Sequence of chain 1.A:
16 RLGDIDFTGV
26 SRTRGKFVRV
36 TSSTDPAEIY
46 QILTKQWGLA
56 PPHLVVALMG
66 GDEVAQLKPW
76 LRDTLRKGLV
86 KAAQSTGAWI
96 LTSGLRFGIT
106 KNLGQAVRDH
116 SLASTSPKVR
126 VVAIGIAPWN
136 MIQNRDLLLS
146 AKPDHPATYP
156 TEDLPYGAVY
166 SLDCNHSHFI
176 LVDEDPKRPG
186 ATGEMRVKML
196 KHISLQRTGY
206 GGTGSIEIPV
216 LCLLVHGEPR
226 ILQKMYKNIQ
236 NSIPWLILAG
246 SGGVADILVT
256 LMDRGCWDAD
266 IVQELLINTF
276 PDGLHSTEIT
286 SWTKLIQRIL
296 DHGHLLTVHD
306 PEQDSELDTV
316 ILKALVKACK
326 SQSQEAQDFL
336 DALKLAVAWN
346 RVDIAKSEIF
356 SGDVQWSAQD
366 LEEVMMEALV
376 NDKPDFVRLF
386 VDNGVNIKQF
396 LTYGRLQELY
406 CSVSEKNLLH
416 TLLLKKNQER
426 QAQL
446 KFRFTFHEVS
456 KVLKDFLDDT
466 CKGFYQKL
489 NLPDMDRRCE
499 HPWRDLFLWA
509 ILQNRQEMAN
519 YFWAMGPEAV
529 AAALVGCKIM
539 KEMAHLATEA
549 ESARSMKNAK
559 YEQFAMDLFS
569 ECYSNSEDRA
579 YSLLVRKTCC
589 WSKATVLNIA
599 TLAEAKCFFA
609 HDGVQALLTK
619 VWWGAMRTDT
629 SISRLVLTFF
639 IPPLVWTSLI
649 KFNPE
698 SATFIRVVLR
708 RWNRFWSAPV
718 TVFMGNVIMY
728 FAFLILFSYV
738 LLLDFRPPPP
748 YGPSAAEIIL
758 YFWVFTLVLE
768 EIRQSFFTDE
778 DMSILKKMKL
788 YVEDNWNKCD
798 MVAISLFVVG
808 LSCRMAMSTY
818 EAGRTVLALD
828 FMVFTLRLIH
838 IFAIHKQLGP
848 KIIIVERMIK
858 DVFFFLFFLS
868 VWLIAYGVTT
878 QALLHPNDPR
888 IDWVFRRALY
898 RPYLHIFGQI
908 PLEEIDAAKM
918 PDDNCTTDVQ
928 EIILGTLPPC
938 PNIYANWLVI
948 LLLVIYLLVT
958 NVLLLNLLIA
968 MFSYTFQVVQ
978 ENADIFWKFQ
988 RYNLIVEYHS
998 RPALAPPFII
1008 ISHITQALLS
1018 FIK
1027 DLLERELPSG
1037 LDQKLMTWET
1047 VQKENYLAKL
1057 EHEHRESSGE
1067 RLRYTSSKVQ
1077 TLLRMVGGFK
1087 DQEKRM

The protein below binds the small molecule below.
Small molecule (SMILES): C[C@@H]1CC[C@@]2(OC1)O[C@H]1C[C@H]3[C@@H]4CC=C5C[C@@H](O)CC[C@]5(C)[C@H]4CC[C@]3(C)[C@H]1[C@@H]2C

Binding-site contacts:
Ligand atom C13 contacts residue PHE892 of chain 1.A at 4.5 Å (hydrophobic).
Ligand atom C9 contacts residue PHE892 of chain 1.A at 4.3 Å (hydrophobic).
Ligand atom C17 contacts residue YUY1 of chain 1.G at 4.0 Å.
Ligand atom C22 contacts residue YUY1 of chain 1.G at 3.4 Å.
Ligand atom C16 contacts residue ASP889 of chain 1.A at 4.0 Å.
Ligand atom C11 contacts residue PHE892 of chain 1.A at 3.9 Å (hydrophobic).
Ligand atom C19 contacts residue ILE888 of chain 1.A at 4.0 Å (hydrophobic).
Ligand atom C7 contacts residue PHE892 of chain 1.A at 4.1 Å (hydrophobic).
Ligand atom C15 contacts residue YUY1 of chain 1.G at 3.6 Å.
Ligand atom C26 contacts residue YUY1 of chain 1.G at 4.1 Å.
Ligand atom C21 contacts residue ASP889 of chain 1.A at 4.0 Å.
Ligand atom C17 contacts residue ASP889 of chain 1.A at 4.2 Å.
Ligand atom C16 contacts residue YUY1 of chain 1.G at 3.6 Å.
Ligand atom C6 contacts residue PHE892 of chain 1.A at 3.8 Å (hydrophobic).
Ligand atom C26 contacts residue LEU896 of chain 1.A at 4.3 Å (hydrophobic).
Ligand atom C1 contacts residue YUY1 of chain 1.G at 4.2 Å.
Ligand atom C contacts residue YUY1 of chain 1.G at 3.1 Å.
Ligand atom C22 contacts residue ASP889 of chain 1.A at 3.9 Å.
Ligand atom C8 contacts residue YUY1 of chain 1.G at 4.0 Å.
Ligand atom C25 contacts residue PHE892 of chain 1.A at 4.4 Å (hydrophobic).